A small-molecule ligand and the protein it binds are described below.
Small molecule (SMILES): CC(=O)N[C@@H]1[C@@H](O)[C@H](O)[C@@H](CO)O[C@H]1O

Sequence of chain 1.A:
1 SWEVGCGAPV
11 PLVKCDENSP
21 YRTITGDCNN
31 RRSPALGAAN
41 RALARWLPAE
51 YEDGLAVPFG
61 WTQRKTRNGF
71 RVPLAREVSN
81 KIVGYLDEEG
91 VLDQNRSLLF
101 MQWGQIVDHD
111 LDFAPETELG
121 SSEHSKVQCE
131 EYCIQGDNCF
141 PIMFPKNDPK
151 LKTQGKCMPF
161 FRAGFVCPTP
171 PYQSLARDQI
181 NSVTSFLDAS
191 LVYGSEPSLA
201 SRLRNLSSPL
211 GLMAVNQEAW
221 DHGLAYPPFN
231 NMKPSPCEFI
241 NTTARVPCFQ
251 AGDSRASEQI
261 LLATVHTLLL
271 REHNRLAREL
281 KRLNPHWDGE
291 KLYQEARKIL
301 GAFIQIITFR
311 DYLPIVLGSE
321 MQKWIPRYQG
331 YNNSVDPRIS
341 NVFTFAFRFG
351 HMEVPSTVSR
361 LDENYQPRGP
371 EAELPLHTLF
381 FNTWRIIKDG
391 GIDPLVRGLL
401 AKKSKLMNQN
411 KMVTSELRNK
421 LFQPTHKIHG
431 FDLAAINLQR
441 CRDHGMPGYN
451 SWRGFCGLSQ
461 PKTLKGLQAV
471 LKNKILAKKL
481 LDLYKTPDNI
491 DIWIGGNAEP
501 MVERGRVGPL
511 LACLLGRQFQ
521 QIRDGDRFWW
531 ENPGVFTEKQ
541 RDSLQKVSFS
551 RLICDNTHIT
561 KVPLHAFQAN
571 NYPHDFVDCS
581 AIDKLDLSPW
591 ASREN

Binding-site contacts:
Ligand atom O5 contacts residue ASN332 of chain 1.A at 2.4 Å (h-bond).
Ligand atom N2 contacts residue ASN332 of chain 1.A at 3.1 Å (h-bond).
Ligand atom O5 contacts residue VAL335 of chain 1.A at 3.7 Å.
Ligand atom C1 contacts residue ASN332 of chain 1.A at 1.4 Å.
Ligand atom C3 contacts residue ASN332 of chain 1.A at 3.8 Å.
Ligand atom O3 contacts residue ASN332 of chain 1.A at 4.3 Å.
Ligand atom C7 contacts residue ASN332 of chain 1.A at 3.9 Å.
Ligand atom C2 contacts residue ASN332 of chain 1.A at 2.4 Å.
Ligand atom C4 contacts residue ASN332 of chain 1.A at 4.3 Å.
Ligand atom C6 contacts residue SER334 of chain 1.A at 3.9 Å.
Ligand atom C5 contacts residue ASN332 of chain 1.A at 3.6 Å.
Ligand atom O7 contacts residue ASN332 of chain 1.A at 4.0 Å.
Ligand atom C1 contacts residue VAL335 of chain 1.A at 4.3 Å (hydrophobic).